A small-molecule ligand and the protein it binds are described below.
Small molecule (SMILES): CS(=O)(=O)N[C@@H](CCCCN)C(=O)NC[C@H](CC1(C(=O)N[C@@H](Cc2ccc(O)cc2)C(=O)O)CCCC1)C(=O)O

Binding-site contacts:
Ligand atom O36 contacts residue HIS477 of chain 1.A at 3.3 Å.
Ligand atom C17 contacts residue ALA318 of chain 1.A at 3.4 Å (hydrophobic).
Ligand atom O24 contacts residue TYR487 of chain 1.A at 3.7 Å.
Ligand atom C27 contacts residue TYR487 of chain 1.A at 3.6 Å (hydrophobic).
Ligand atom O39 contacts residue TYR487 of chain 1.A at 2.8 Å (h-bond).
Ligand atom C26 contacts residue HIS477 of chain 1.A at 3.7 Å.
Ligand atom O39 contacts residue GLU375 of chain 1.A at 3.1 Å (salt-bridge).
Ligand atom S02 contacts residue ALA320 of chain 1.A at 3.6 Å (h-bond).
Ligand atom O24 contacts residue PEG1 of chain 1.O at 3.1 Å (h-bond).
Ligand atom O37 contacts residue PEG1 of chain 1.O at 3.3 Å.
Ligand atom O40 contacts residue ZN1 of chain 1.D at 2.5 Å.
Ligand atom O40 contacts residue HIS351 of chain 1.A at 3.3 Å (h-bond).
Ligand atom C22 contacts residue HIS347 of chain 1.A at 3.6 Å.
Ligand atom O39 contacts residue HIS351 of chain 1.A at 3.6 Å.
Ligand atom O39 contacts residue HIS347 of chain 1.A at 3.4 Å (h-bond).
Ligand atom O36 contacts residue LYS475 of chain 1.A at 2.8 Å (salt-bridge).
Ligand atom O24 contacts residue HIS477 of chain 1.A at 2.8 Å (h-bond).
Ligand atom O40 contacts residue GLU348 of chain 1.A at 2.6 Å (salt-bridge).
Ligand atom O40 contacts residue HIS347 of chain 1.A at 3.3 Å (h-bond).
Ligand atom N05 contacts residue ALA320 of chain 1.A at 2.8 Å (h-bond).
Ligand atom N11 contacts residue GLU367 of chain 1.A at 3.0 Å (salt-bridge).
Ligand atom C16 contacts residue TYR487 of chain 1.A at 3.7 Å (hydrophobic).
Ligand atom O13 contacts residue ALA320 of chain 1.A at 2.9 Å (h-bond).
Ligand atom C35 contacts residue HIS477 of chain 1.A at 3.5 Å.
Ligand atom C38 contacts residue TYR487 of chain 1.A at 3.6 Å (hydrophobic).
Ligand atom C07 contacts residue HIS351 of chain 1.A at 3.5 Å.
Ligand atom C19 contacts residue PEG1 of chain 1.O at 3.6 Å.
Ligand atom C35 contacts residue TYR484 of chain 1.A at 3.6 Å (hydrophobic).
Ligand atom C10 contacts residue HIS374 of chain 1.A at 3.7 Å.
Ligand atom O39 contacts residue ZN1 of chain 1.D at 2.0 Å.
Ligand atom C08 contacts residue HIS351 of chain 1.A at 3.7 Å.
Ligand atom C15 contacts residue ALA318 of chain 1.A at 3.4 Å (hydrophobic).
Ligand atom O04 contacts residue ALA320 of chain 1.A at 3.5 Å (h-bond).
Ligand atom C27 contacts residue TYR484 of chain 1.A at 3.5 Å (hydrophobic).
Ligand atom C38 contacts residue GLU348 of chain 1.A at 3.6 Å.
Ligand atom O36 contacts residue TYR484 of chain 1.A at 2.7 Å (h-bond).
Ligand atom O34 contacts residue PHE491 of chain 1.A at 3.6 Å.
Ligand atom O13 contacts residue SER319 of chain 1.A at 3.1 Å.
Ligand atom O36 contacts residue GLN245 of chain 1.A at 3.2 Å (h-bond).
Ligand atom C38 contacts residue ZN1 of chain 1.D at 2.6 Å.

Sequence of chain 1.A:
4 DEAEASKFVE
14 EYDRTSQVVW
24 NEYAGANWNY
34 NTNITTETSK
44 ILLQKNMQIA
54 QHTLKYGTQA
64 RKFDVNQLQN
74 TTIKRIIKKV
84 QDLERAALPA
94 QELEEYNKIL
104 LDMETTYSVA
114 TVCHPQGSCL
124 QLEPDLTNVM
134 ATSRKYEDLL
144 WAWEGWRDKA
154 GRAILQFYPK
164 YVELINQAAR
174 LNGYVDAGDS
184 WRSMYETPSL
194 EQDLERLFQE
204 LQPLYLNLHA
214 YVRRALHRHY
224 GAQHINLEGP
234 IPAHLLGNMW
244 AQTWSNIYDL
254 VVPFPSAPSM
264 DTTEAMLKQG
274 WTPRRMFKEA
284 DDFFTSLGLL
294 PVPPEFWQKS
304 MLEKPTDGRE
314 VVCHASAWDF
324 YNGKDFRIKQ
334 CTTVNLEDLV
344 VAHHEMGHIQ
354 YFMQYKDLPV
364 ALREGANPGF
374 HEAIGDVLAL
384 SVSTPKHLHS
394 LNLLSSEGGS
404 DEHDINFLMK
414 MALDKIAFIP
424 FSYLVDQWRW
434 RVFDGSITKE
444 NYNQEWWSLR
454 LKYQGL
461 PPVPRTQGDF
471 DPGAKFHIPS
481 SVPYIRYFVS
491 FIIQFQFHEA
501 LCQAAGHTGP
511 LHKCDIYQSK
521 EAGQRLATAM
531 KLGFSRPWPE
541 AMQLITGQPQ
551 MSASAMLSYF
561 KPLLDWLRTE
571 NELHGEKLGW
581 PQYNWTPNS